Sequence of chain 3.A:
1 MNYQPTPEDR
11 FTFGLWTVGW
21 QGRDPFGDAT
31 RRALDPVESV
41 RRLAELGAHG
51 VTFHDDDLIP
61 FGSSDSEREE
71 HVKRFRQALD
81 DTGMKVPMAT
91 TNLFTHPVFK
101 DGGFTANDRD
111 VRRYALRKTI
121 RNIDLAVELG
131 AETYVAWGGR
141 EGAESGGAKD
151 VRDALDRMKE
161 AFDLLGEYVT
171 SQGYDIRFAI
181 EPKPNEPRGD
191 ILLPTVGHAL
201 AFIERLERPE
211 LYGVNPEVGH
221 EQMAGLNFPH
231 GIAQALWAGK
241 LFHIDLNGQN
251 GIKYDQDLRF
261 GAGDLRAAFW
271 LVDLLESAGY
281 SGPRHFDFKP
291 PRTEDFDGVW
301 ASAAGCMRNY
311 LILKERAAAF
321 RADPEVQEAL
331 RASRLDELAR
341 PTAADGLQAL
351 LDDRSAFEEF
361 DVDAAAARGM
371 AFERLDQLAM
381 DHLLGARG

Sequence of chain 1.A:
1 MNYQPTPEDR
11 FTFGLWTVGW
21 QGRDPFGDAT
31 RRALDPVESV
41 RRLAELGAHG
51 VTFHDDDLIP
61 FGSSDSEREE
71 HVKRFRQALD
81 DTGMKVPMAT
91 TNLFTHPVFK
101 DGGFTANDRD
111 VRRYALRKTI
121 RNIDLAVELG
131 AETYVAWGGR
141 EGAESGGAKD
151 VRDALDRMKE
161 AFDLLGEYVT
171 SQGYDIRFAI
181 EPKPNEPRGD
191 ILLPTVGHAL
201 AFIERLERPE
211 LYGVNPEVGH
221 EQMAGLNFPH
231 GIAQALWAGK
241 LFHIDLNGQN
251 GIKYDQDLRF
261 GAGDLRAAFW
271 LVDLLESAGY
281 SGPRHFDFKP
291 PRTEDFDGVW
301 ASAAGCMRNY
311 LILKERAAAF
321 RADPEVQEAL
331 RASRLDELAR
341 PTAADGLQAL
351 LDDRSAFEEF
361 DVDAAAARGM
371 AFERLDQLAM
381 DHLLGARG

Binding-site contacts:
Ligand atom C2 contacts residue GLU181 of chain 1.A at 3.7 Å.
Ligand atom C1 contacts residue LYS183 of chain 1.A at 3.2 Å.
Ligand atom C4 contacts residue GLU181 of chain 1.A at 3.6 Å.
Ligand atom O3 contacts residue ASP287 of chain 1.A at 3.2 Å (salt-bridge).
Ligand atom O1 contacts residue NI1 of chain 1.B at 2.4 Å (h-bond).
Ligand atom O1 contacts residue ASP255 of chain 1.A at 3.4 Å (salt-bridge).
Ligand atom O4 contacts residue ASP287 of chain 1.A at 2.8 Å (salt-bridge).
Ligand atom O1 contacts residue NI1 of chain 1.C at 3.6 Å (h-bond).
Ligand atom O1 contacts residue PHE26 of chain 3.A at 3.5 Å.
Ligand atom C3 contacts residue NI1 of chain 1.D at 3.7 Å.
Ligand atom O5 contacts residue TRP137 of chain 1.A at 3.6 Å.
Ligand atom C5 contacts residue TRP137 of chain 1.A at 3.7 Å (hydrophobic).
Ligand atom C1 contacts residue TRP137 of chain 1.A at 3.5 Å (hydrophobic).
Ligand atom C3 contacts residue HIS54 of chain 1.A at 3.7 Å.
Ligand atom C1 contacts residue PHE26 of chain 3.A at 3.6 Å (hydrophobic).
Ligand atom O3 contacts residue TRP16 of chain 1.A at 3.1 Å.
Ligand atom C1 contacts residue NI1 of chain 1.B at 3.0 Å.
Ligand atom O1 contacts residue LYS183 of chain 1.A at 2.1 Å.
Ligand atom C5 contacts residue HIS54 of chain 1.A at 2.8 Å.
Ligand atom C2 contacts residue NI1 of chain 1.B at 3.3 Å.
Ligand atom O1 contacts residue TRP137 of chain 1.A at 3.7 Å.
Ligand atom O5 contacts residue HIS54 of chain 1.A at 1.8 Å.
Ligand atom O5 contacts residue PHE94 of chain 1.A at 3.8 Å.
Ligand atom O1 contacts residue HIS220 of chain 1.A at 3.3 Å (h-bond).
Ligand atom C3 contacts residue ASP287 of chain 1.A at 3.6 Å.
Ligand atom O2 contacts residue HIS220 of chain 1.A at 3.2 Å.
Ligand atom C2 contacts residue TRP137 of chain 1.A at 3.5 Å (hydrophobic).
Ligand atom C4 contacts residue NI1 of chain 1.D at 3.4 Å.
Ligand atom O2 contacts residue GLU217 of chain 1.A at 3.1 Å (salt-bridge).
Ligand atom O2 contacts residue NI1 of chain 1.B at 2.4 Å (h-bond).
Ligand atom O4 contacts residue NI1 of chain 1.D at 2.2 Å (h-bond).
Ligand atom C4 contacts residue ASP287 of chain 1.A at 3.3 Å.
Ligand atom O2 contacts residue ASP287 of chain 1.A at 3.1 Å (salt-bridge).
Ligand atom C5 contacts residue GLU181 of chain 1.A at 3.5 Å.
Ligand atom C4 contacts residue HIS54 of chain 1.A at 3.4 Å.
Ligand atom C2 contacts residue NI1 of chain 1.D at 3.4 Å.
Ligand atom O2 contacts residue NI1 of chain 1.D at 2.3 Å (h-bond).
Ligand atom O2 contacts residue GLU181 of chain 1.A at 2.7 Å (salt-bridge).
Ligand atom O4 contacts residue GLU181 of chain 1.A at 2.6 Å (salt-bridge).
Ligand atom O4 contacts residue ASP245 of chain 1.A at 3.2 Å (salt-bridge).

A small-molecule ligand and the protein it binds are described below.
Small molecule (SMILES): O=C[C@H](O)[C@@H](O)[C@@H](O)CO